Sequence of chain 1.A:
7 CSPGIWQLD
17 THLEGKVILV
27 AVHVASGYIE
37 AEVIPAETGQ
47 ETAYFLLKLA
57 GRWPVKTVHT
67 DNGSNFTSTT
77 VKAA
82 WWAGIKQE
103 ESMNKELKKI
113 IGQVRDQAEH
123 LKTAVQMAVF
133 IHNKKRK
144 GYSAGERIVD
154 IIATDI

This protein binds this small molecule.
Small molecule (SMILES): Cn1c([C@H](OC(C)(C)C)C(=O)O)c(-c2ccc3c(c2)CCCO3)c2ccccc21

Binding-site contacts:
Ligand atom C01 contacts residue HIS122 of chain 2.A at 3.9 Å.
Ligand atom C08 contacts residue THR125 of chain 2.A at 3.3 Å.
Ligand atom C16 contacts residue THR76 of chain 1.A at 4.0 Å.
Ligand atom C10 contacts residue GLU121 of chain 2.A at 3.5 Å.
Ligand atom O18 contacts residue LEU53 of chain 1.A at 3.6 Å.
Ligand atom C25 contacts residue THR76 of chain 1.A at 3.6 Å.
Ligand atom C15 contacts residue ALA79 of chain 1.A at 4.0 Å (hydrophobic).
Ligand atom C28 contacts residue THR76 of chain 1.A at 3.5 Å.
Ligand atom C19 contacts residue TRP83 of chain 1.A at 3.2 Å (hydrophobic).
Ligand atom C10 contacts residue THR125 of chain 2.A at 3.3 Å.
Ligand atom O12 contacts residue HIS122 of chain 2.A at 2.8 Å (h-bond).
Ligand atom C07 contacts residue GLN46 of chain 1.A at 3.1 Å.
Ligand atom O18 contacts residue ALA80 of chain 1.A at 3.8 Å.
Ligand atom C01 contacts residue GLU121 of chain 2.A at 3.9 Å.
Ligand atom C20 contacts residue MET129 of chain 2.A at 3.2 Å (hydrophobic).
Ligand atom C26 contacts residue THR76 of chain 1.A at 3.4 Å.
Ligand atom O11 contacts residue ALA120 of chain 2.A at 3.4 Å.
Ligand atom C29 contacts residue THR76 of chain 1.A at 3.6 Å.
Ligand atom C27 contacts residue THR76 of chain 1.A at 3.4 Å.
Ligand atom O05 contacts residue THR125 of chain 2.A at 3.2 Å (h-bond).
Ligand atom C10 contacts residue HIS122 of chain 2.A at 3.8 Å.
Ligand atom C16 contacts residue ALA80 of chain 1.A at 3.5 Å (hydrophobic).
Ligand atom C09 contacts residue THR125 of chain 2.A at 3.8 Å.
Ligand atom C24 contacts residue THR76 of chain 1.A at 3.7 Å.
Ligand atom C04 contacts residue THR125 of chain 2.A at 3.4 Å.
Ligand atom C09 contacts residue LYS124 of chain 2.A at 3.9 Å.
Ligand atom C15 contacts residue THR76 of chain 1.A at 3.7 Å.
Ligand atom C09 contacts residue GLN46 of chain 1.A at 3.5 Å.
Ligand atom O12 contacts residue THR125 of chain 2.A at 2.7 Å (h-bond).
Ligand atom O12 contacts residue GLU121 of chain 2.A at 3.4 Å (salt-bridge).
Ligand atom O11 contacts residue GLU121 of chain 2.A at 2.7 Å (salt-bridge).
Ligand atom C21 contacts residue MET129 of chain 2.A at 3.9 Å (hydrophobic).
Ligand atom C21 contacts residue GLN119 of chain 2.A at 3.9 Å.
Ligand atom C06 contacts residue GLN46 of chain 1.A at 3.9 Å.
Ligand atom C01 contacts residue GLN46 of chain 1.A at 3.9 Å.
Ligand atom C22 contacts residue THR125 of chain 2.A at 4.0 Å.
Ligand atom O05 contacts residue HIS122 of chain 2.A at 3.5 Å.
Ligand atom C06 contacts residue THR125 of chain 2.A at 3.6 Å.
Ligand atom C16 contacts residue ALA79 of chain 1.A at 3.9 Å (hydrophobic).
Ligand atom O18 contacts residue TRP83 of chain 1.A at 3.8 Å.

Sequence of chain 2.A:
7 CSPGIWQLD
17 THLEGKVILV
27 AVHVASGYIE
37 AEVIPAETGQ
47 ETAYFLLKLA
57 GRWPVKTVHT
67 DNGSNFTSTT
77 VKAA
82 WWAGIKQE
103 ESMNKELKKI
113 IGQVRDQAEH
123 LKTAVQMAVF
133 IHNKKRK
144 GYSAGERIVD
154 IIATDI